Sequence of chain 2.A:
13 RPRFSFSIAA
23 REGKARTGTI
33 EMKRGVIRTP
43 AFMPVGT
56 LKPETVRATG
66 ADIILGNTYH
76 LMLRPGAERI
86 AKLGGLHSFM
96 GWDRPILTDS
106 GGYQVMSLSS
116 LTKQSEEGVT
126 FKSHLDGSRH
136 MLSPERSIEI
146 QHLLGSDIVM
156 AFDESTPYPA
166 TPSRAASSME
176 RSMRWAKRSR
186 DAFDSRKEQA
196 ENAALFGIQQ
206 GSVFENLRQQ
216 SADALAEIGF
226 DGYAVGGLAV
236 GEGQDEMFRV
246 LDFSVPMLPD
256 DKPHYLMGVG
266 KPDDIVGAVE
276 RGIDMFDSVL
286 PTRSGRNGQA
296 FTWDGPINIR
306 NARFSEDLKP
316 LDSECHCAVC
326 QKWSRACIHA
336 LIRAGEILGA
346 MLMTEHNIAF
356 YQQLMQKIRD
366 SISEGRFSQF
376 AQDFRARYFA

Sequence of chain 1.A:
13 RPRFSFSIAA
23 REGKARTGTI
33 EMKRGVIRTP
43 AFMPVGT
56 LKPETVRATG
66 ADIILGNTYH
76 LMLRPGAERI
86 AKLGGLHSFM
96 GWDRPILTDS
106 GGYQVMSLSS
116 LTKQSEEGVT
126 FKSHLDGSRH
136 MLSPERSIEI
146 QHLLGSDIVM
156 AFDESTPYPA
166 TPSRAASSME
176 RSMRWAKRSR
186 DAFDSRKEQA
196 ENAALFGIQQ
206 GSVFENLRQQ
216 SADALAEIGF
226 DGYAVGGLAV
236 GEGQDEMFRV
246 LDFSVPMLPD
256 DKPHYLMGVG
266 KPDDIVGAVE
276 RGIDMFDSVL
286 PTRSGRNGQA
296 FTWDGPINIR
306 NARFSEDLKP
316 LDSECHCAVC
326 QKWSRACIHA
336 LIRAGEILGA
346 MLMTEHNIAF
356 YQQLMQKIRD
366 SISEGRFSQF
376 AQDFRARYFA

Binding-site contacts:
Ligand atom O1 contacts residue MET95 of chain 1.A at 3.2 Å.
Ligand atom O contacts residue LEU336 of chain 2.A at 3.6 Å.
Ligand atom C4 contacts residue PHE94 of chain 1.A at 3.6 Å (hydrophobic).
Ligand atom C2 contacts residue CYS332 of chain 2.A at 2.6 Å (hydrophobic).
Ligand atom N contacts residue PHE94 of chain 1.A at 4.0 Å.
Ligand atom C7 contacts residue LEU336 of chain 2.A at 3.9 Å (hydrophobic).
Ligand atom C contacts residue LEU347 of chain 2.A at 3.9 Å (hydrophobic).
Ligand atom C1 contacts residue TRP328 of chain 2.A at 3.3 Å (hydrophobic).
Ligand atom C9 contacts residue PRO80 of chain 1.A at 3.9 Å (hydrophobic).
Ligand atom C1 contacts residue PRO58 of chain 1.A at 3.6 Å (hydrophobic).
Ligand atom C10 contacts residue LEU76 of chain 1.A at 3.5 Å (hydrophobic).
Ligand atom C contacts residue PRO58 of chain 1.A at 3.8 Å (hydrophobic).
Ligand atom N contacts residue CYS332 of chain 2.A at 3.1 Å (h-bond).
Ligand atom C3 contacts residue CYS332 of chain 2.A at 1.8 Å (hydrophobic).
Ligand atom C3 contacts residue MET95 of chain 1.A at 4.2 Å (hydrophobic).
Ligand atom C11 contacts residue PHE94 of chain 1.A at 4.2 Å (hydrophobic).
Ligand atom C1 contacts residue LEU343 of chain 2.A at 4.0 Å (hydrophobic).
Ligand atom C2 contacts residue MET95 of chain 1.A at 4.1 Å (hydrophobic).
Ligand atom C contacts residue TRP328 of chain 2.A at 3.3 Å (hydrophobic).
Ligand atom O contacts residue LEU343 of chain 2.A at 4.2 Å.
Ligand atom C8 contacts residue ALA335 of chain 2.A at 3.7 Å (hydrophobic).
Ligand atom C6 contacts residue PHE94 of chain 1.A at 3.5 Å (hydrophobic).
Ligand atom C3 contacts residue PHE94 of chain 1.A at 3.3 Å (hydrophobic).
Ligand atom N contacts residue MET95 of chain 1.A at 3.3 Å (h-bond).
Ligand atom C7 contacts residue PHE94 of chain 1.A at 3.8 Å (hydrophobic).
Ligand atom C9 contacts residue LEU76 of chain 1.A at 4.1 Å (hydrophobic).
Ligand atom C2 contacts residue PHE94 of chain 1.A at 4.0 Å (hydrophobic).
Ligand atom C5 contacts residue MET95 of chain 1.A at 4.3 Å (hydrophobic).
Ligand atom O1 contacts residue PHE94 of chain 1.A at 3.4 Å.
Ligand atom N contacts residue TRP328 of chain 2.A at 3.3 Å.
Ligand atom C1 contacts residue MET95 of chain 1.A at 3.2 Å (hydrophobic).
Ligand atom C5 contacts residue CYS332 of chain 2.A at 4.1 Å (hydrophobic).
Ligand atom C4 contacts residue LEU336 of chain 2.A at 4.1 Å (hydrophobic).
Ligand atom C7 contacts residue ALA335 of chain 2.A at 3.6 Å (hydrophobic).
Ligand atom C2 contacts residue LEU336 of chain 2.A at 4.0 Å (hydrophobic).
Ligand atom O contacts residue CYS332 of chain 2.A at 3.5 Å (h-bond).
Ligand atom C8 contacts residue PRO80 of chain 1.A at 4.2 Å (hydrophobic).
Ligand atom C4 contacts residue CYS332 of chain 2.A at 2.7 Å (hydrophobic).
Ligand atom C5 contacts residue PHE94 of chain 1.A at 3.4 Å (hydrophobic).
Ligand atom C contacts residue LEU343 of chain 2.A at 3.5 Å (hydrophobic).

A protein and the small-molecule ligand that binds it are described below.
Small molecule (SMILES): CCNC(=O)CCC(=O)c1ccccc1